Binding-site contacts:
Ligand atom CD contacts residue TYR229 of chain 1.D at 4.4 Å (hydrophobic).
Ligand atom OXT contacts residue THR182 of chain 1.G at 3.6 Å.
Ligand atom OXT contacts residue ARG119 of chain 1.G at 3.8 Å.
Ligand atom N contacts residue GLU179 of chain 1.D at 3.0 Å (salt-bridge).
Ligand atom CD contacts residue GLU179 of chain 1.D at 3.8 Å.
Ligand atom OXT contacts residue TYR229 of chain 1.D at 4.1 Å.
Ligand atom O contacts residue THR226 of chain 1.D at 4.4 Å.
Ligand atom OXT contacts residue THR226 of chain 1.D at 2.9 Å (h-bond).
Ligand atom N contacts residue TYR181 of chain 1.D at 3.4 Å (h-bond).
Ligand atom N contacts residue SER180 of chain 1.D at 3.3 Å (h-bond).
Ligand atom CG contacts residue PHE117 of chain 1.G at 3.4 Å (hydrophobic).
Ligand atom C contacts residue ARG119 of chain 1.G at 4.5 Å.
Ligand atom O contacts residue THR182 of chain 1.G at 3.3 Å.
Ligand atom CD contacts residue TYR121 of chain 1.D at 3.4 Å (hydrophobic).
Ligand atom C contacts residue LEU170 of chain 1.G at 4.0 Å (hydrophobic).
Ligand atom C contacts residue THR226 of chain 1.D at 3.6 Å.
Ligand atom N contacts residue TYR121 of chain 1.D at 3.5 Å (h-bond).
Ligand atom CG contacts residue THR226 of chain 1.D at 4.1 Å.
Ligand atom C contacts residue TYR181 of chain 1.D at 4.1 Å (hydrophobic).
Ligand atom CG contacts residue ARG119 of chain 1.G at 4.4 Å.
Ligand atom C contacts residue TYR229 of chain 1.D at 4.2 Å (hydrophobic).
Ligand atom N contacts residue PHE224 of chain 1.D at 4.2 Å.
Ligand atom CB contacts residue PHE117 of chain 1.G at 4.2 Å (hydrophobic).
Ligand atom C contacts residue PHE117 of chain 1.G at 4.4 Å (hydrophobic).
Ligand atom OXT contacts residue LEU170 of chain 1.G at 3.8 Å.
Ligand atom CG contacts residue TYR181 of chain 1.D at 4.4 Å (hydrophobic).
Ligand atom O contacts residue TYR229 of chain 1.D at 4.4 Å.
Ligand atom CB contacts residue THR226 of chain 1.D at 3.9 Å.
Ligand atom CD contacts residue PHE224 of chain 1.D at 3.9 Å (hydrophobic).
Ligand atom O contacts residue TYR181 of chain 1.D at 3.3 Å.
Ligand atom CB contacts residue TYR229 of chain 1.D at 3.6 Å (hydrophobic).
Ligand atom CB contacts residue PHE224 of chain 1.D at 3.8 Å (hydrophobic).
Ligand atom O contacts residue LEU170 of chain 1.G at 3.4 Å.
Ligand atom C contacts residue THR182 of chain 1.G at 3.6 Å.
Ligand atom N contacts residue TYR229 of chain 1.D at 3.5 Å.
Ligand atom CD contacts residue PHE117 of chain 1.G at 3.9 Å (hydrophobic).
Ligand atom CD contacts residue TYR181 of chain 1.D at 4.0 Å (hydrophobic).
Ligand atom CB contacts residue TYR181 of chain 1.D at 4.1 Å (hydrophobic).

Sequence of chain 1.G:
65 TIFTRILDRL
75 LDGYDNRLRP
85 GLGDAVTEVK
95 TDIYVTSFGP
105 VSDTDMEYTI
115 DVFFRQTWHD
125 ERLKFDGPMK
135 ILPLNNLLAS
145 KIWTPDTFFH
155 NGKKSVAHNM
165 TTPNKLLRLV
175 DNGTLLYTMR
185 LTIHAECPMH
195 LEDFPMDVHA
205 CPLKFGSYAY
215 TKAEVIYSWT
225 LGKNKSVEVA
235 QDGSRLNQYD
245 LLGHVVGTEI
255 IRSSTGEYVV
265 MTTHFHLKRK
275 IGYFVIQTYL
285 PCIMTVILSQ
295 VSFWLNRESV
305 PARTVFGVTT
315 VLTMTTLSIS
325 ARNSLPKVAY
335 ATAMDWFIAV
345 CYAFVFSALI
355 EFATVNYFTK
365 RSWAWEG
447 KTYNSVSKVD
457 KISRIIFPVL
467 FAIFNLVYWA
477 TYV

This protein binds this small molecule.
Small molecule (SMILES): NCCCC(=O)O

Sequence of chain 1.D:
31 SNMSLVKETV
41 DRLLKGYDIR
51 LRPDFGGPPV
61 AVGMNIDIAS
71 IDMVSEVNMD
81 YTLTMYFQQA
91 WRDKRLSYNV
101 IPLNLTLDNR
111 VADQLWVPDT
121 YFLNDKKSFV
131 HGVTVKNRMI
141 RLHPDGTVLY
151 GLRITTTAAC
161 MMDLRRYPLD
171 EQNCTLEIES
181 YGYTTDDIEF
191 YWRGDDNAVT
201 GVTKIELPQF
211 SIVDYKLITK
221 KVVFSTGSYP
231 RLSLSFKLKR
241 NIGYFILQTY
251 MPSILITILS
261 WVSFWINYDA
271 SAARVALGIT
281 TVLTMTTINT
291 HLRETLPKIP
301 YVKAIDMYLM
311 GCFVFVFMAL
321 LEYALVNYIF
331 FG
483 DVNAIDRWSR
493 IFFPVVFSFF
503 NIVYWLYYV